Sequence of chain 1.C:
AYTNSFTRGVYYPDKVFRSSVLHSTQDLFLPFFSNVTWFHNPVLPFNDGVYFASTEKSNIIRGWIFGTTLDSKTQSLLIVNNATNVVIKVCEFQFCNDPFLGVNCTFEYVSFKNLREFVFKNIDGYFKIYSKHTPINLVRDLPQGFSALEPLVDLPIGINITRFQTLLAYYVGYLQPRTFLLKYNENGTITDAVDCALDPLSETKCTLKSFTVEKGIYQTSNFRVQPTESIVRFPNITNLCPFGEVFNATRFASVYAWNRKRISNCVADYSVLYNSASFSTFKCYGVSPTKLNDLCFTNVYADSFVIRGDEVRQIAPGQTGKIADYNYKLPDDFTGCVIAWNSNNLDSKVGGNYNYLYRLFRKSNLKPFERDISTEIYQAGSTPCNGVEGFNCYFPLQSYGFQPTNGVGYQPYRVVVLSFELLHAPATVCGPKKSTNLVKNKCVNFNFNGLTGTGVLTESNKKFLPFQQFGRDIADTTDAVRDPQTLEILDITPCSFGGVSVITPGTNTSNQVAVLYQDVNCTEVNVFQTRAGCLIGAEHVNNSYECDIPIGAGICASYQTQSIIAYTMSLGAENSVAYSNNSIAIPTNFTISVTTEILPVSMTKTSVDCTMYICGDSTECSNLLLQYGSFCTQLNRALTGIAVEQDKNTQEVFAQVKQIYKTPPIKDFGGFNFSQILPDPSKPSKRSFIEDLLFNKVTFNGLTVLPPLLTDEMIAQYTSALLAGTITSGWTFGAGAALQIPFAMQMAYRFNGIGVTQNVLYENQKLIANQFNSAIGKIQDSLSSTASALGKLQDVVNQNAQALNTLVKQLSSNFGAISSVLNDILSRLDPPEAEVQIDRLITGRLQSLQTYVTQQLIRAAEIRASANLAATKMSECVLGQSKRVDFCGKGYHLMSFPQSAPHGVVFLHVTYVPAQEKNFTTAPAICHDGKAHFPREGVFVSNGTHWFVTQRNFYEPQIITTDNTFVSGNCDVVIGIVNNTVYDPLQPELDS

A protein and the small-molecule ligand that binds it are described below.
Small molecule (SMILES): CC(=O)N[C@@H]1[C@@H](O)[C@H](O)[C@@H](CO)O[C@H]1O

Binding-site contacts:
Ligand atom C3 contacts residue ASN709 of chain 1.A at 3.8 Å.
Ligand atom C7 contacts residue ASN709 of chain 1.A at 3.2 Å.
Ligand atom C1 contacts residue ASP796 of chain 1.C at 4.1 Å.
Ligand atom C1 contacts residue ASN709 of chain 1.A at 1.5 Å.
Ligand atom O5 contacts residue ASP796 of chain 1.C at 3.6 Å (salt-bridge).
Ligand atom O7 contacts residue ILE1130 of chain 1.A at 4.3 Å.
Ligand atom O6 contacts residue ASP796 of chain 1.C at 4.2 Å.
Ligand atom O5 contacts residue ASN709 of chain 1.A at 2.4 Å (h-bond).
Ligand atom C5 contacts residue ASN709 of chain 1.A at 3.7 Å.
Ligand atom C8 contacts residue GLY1131 of chain 1.A at 4.0 Å.
Ligand atom C8 contacts residue ASN709 of chain 1.A at 3.9 Å.
Ligand atom O7 contacts residue ASN709 of chain 1.A at 3.7 Å.
Ligand atom C4 contacts residue ASN709 of chain 1.A at 4.3 Å.
Ligand atom N2 contacts residue ASN709 of chain 1.A at 2.9 Å (h-bond).
Ligand atom C2 contacts residue ASN709 of chain 1.A at 2.5 Å.

Sequence of chain 1.A:
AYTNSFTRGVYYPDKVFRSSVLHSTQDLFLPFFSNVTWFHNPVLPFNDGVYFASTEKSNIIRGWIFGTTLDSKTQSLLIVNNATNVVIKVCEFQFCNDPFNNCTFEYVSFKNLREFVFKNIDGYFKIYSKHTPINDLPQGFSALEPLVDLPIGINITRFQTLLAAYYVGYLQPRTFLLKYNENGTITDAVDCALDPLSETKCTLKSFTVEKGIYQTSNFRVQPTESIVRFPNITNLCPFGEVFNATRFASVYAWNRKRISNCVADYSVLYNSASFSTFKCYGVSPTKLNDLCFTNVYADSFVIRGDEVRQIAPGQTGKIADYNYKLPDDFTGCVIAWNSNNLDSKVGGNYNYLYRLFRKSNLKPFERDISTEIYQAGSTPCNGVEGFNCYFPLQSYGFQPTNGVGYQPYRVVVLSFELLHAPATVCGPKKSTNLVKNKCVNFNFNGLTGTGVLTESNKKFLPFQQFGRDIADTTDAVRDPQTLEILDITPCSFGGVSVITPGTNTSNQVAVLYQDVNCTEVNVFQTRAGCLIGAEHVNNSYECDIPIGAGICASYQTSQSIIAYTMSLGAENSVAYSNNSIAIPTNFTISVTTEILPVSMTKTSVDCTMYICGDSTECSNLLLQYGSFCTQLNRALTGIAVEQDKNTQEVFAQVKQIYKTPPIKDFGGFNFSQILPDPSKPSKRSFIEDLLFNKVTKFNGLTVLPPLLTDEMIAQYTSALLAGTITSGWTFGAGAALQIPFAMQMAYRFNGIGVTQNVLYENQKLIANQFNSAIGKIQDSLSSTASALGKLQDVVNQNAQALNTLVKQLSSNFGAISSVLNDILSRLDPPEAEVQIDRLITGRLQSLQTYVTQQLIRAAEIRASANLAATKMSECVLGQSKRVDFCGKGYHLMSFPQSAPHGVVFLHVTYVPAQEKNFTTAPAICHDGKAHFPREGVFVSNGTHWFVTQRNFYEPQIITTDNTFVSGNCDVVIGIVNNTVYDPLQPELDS